A small-molecule ligand and the protein it binds are described below.
Small molecule (SMILES): CC(=O)N[C@@H]1[C@@H](O)[C@H](O)[C@@H](CO)O[C@H]1O

Sequence of chain 1.A:
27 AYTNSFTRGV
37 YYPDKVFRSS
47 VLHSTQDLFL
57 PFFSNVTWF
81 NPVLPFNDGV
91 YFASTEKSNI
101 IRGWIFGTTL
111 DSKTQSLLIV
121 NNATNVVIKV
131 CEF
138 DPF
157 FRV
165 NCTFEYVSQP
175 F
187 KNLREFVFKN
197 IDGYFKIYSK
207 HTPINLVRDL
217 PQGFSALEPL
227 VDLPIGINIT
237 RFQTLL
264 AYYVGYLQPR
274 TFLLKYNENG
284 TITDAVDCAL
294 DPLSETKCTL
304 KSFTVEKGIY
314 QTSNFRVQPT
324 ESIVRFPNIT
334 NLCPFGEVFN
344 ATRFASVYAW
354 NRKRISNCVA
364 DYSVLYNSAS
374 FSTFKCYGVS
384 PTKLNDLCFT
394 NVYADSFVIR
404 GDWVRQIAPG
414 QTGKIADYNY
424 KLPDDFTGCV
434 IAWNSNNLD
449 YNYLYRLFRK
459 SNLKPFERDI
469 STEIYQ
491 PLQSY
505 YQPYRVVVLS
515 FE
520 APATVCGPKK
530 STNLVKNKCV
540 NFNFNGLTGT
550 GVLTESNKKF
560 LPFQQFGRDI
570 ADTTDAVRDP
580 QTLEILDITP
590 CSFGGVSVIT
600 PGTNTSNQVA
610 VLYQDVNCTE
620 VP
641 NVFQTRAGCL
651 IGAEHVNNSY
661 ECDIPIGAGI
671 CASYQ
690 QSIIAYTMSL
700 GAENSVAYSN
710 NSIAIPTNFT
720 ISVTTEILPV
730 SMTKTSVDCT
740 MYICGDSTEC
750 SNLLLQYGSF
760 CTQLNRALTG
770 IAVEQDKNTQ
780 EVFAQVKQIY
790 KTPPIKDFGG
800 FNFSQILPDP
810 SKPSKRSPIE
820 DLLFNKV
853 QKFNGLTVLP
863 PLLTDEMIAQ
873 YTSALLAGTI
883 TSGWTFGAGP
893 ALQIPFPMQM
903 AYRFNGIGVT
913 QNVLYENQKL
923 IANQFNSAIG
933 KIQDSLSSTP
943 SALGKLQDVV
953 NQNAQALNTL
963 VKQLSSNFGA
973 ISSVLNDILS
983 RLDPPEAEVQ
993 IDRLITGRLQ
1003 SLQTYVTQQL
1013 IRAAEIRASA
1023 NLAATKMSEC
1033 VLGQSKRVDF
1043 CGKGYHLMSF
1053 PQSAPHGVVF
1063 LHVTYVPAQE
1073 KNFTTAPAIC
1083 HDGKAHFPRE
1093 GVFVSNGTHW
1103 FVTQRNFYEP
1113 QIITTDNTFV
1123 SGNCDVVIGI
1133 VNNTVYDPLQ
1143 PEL

Sequence of chain 1.C:
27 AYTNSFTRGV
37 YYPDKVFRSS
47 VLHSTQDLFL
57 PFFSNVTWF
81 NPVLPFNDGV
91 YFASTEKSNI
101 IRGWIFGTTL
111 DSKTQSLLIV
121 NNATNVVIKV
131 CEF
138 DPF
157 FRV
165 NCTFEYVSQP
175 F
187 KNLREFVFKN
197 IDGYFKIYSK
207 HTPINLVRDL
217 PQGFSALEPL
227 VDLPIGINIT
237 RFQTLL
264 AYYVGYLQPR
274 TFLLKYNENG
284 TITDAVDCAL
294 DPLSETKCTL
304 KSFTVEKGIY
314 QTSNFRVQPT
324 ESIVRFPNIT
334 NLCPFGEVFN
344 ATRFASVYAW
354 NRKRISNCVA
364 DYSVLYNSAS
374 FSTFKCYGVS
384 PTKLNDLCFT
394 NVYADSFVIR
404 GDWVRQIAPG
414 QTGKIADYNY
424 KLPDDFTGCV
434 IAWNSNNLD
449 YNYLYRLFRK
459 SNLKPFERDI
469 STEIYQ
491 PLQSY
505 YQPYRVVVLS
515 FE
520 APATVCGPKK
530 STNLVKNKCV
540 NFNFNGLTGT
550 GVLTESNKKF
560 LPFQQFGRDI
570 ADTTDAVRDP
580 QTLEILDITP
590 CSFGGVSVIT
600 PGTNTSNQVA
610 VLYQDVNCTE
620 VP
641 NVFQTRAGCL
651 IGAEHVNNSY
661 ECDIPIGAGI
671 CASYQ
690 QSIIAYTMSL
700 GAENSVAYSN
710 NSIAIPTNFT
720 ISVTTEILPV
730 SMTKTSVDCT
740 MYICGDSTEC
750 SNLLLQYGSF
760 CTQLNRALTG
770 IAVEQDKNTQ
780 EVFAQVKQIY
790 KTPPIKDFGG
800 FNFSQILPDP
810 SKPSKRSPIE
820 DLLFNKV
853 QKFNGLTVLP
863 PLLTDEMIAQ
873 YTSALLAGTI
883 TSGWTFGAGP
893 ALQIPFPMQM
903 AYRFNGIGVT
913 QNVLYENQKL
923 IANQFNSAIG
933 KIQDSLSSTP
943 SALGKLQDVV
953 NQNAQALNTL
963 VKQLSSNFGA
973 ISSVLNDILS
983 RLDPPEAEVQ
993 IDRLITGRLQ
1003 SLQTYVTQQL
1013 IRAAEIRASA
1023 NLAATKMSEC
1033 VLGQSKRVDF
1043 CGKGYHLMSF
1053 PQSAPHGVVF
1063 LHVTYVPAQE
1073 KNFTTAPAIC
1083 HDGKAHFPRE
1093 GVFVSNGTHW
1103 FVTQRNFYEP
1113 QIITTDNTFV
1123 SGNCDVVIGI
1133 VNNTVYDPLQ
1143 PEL

Binding-site contacts:
Ligand atom O7 contacts residue LYS558 of chain 1.C at 3.6 Å.
Ligand atom C8 contacts residue LYS558 of chain 1.C at 4.1 Å.
Ligand atom C5 contacts residue ASN282 of chain 1.A at 3.8 Å.
Ligand atom C4 contacts residue ASN282 of chain 1.A at 4.3 Å.
Ligand atom C2 contacts residue ASN282 of chain 1.A at 2.5 Å.
Ligand atom O7 contacts residue ASN282 of chain 1.A at 3.8 Å.
Ligand atom N2 contacts residue ASN282 of chain 1.A at 2.9 Å (h-bond).
Ligand atom C1 contacts residue ASN282 of chain 1.A at 1.5 Å.
Ligand atom O5 contacts residue ASN282 of chain 1.A at 2.5 Å (h-bond).
Ligand atom C7 contacts residue ASN282 of chain 1.A at 3.8 Å.
Ligand atom C7 contacts residue LYS558 of chain 1.C at 4.3 Å.
Ligand atom C3 contacts residue ASN282 of chain 1.A at 3.9 Å.